Sequence of chain 1.B:
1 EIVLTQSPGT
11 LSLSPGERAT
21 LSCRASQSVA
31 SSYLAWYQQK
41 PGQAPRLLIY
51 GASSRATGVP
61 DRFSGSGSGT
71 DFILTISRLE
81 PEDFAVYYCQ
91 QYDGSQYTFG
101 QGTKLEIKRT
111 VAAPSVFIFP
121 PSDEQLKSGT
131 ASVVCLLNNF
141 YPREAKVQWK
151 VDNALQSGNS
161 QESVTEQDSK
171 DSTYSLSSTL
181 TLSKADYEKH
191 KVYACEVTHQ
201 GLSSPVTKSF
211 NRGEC

Sequence of chain 1.C:
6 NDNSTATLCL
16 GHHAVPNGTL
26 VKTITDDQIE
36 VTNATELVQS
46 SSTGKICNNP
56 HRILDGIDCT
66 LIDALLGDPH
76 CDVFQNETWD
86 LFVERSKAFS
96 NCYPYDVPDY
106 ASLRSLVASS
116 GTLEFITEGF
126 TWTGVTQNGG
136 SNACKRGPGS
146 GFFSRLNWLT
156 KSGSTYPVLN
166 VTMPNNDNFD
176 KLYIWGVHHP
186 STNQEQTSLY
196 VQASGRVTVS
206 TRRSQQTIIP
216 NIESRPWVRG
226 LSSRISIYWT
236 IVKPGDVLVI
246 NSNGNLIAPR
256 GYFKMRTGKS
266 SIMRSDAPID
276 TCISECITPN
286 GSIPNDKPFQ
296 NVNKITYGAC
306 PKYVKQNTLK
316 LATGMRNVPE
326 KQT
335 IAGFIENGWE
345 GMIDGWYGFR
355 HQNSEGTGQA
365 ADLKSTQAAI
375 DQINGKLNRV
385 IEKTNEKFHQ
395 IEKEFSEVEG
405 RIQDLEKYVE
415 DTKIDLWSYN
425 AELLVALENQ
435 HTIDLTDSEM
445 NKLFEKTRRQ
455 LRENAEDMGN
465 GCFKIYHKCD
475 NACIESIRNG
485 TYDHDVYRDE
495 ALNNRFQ

Binding-site contacts:
Ligand atom C6 contacts residue GLU479 of chain 1.C at 4.1 Å.
Ligand atom C6 contacts residue SER480 of chain 1.C at 3.9 Å.
Ligand atom C5 contacts residue SER480 of chain 1.C at 4.3 Å.
Ligand atom C5 contacts residue ASN483 of chain 1.C at 3.6 Å.
Ligand atom C8 contacts residue GLN27 of chain 1.B at 2.1 Å.
Ligand atom O7 contacts residue ASN483 of chain 1.C at 2.9 Å (h-bond).
Ligand atom O7 contacts residue GLN27 of chain 1.B at 3.5 Å (h-bond).
Ligand atom C4 contacts residue ASN483 of chain 1.C at 4.2 Å.
Ligand atom C7 contacts residue GLN27 of chain 1.B at 3.2 Å.
Ligand atom C8 contacts residue ASN483 of chain 1.C at 4.4 Å.
Ligand atom O5 contacts residue SER480 of chain 1.C at 4.2 Å.
Ligand atom O6 contacts residue ALA476 of chain 1.C at 3.7 Å.
Ligand atom C1 contacts residue ASN483 of chain 1.C at 1.4 Å.
Ligand atom C5 contacts residue GLU479 of chain 1.C at 4.5 Å.
Ligand atom N2 contacts residue GLN27 of chain 1.B at 4.3 Å.
Ligand atom C6 contacts residue ALA476 of chain 1.C at 3.5 Å (hydrophobic).
Ligand atom O5 contacts residue ASN483 of chain 1.C at 2.3 Å (h-bond).
Ligand atom C3 contacts residue ASN483 of chain 1.C at 3.8 Å.
Ligand atom C1 contacts residue THR485 of chain 1.C at 4.1 Å.
Ligand atom O5 contacts residue GLU479 of chain 1.C at 3.5 Å.
Ligand atom C2 contacts residue ASN483 of chain 1.C at 2.4 Å.
Ligand atom C1 contacts residue GLU479 of chain 1.C at 4.1 Å.
Ligand atom C7 contacts residue ASN483 of chain 1.C at 3.1 Å.
Ligand atom N2 contacts residue ASN483 of chain 1.C at 2.9 Å (h-bond).
Ligand atom O6 contacts residue GLU479 of chain 1.C at 3.6 Å.

The protein below binds the small molecule below.
Small molecule (SMILES): CC(=O)N[C@H]1[C@H](O[C@H]2[C@H](O)[C@@H](NC(C)=O)CO[C@@H]2CO)O[C@H](CO)[C@@H](O[C@@H]2O[C@H](CO[C@H]3O[C@H](CO)[C@@H](O)[C@H](O)[C@@H]3O)[C@@H](O)[C@H](O[C@H]3O[C@H](CO)[C@@H](O)[C@H](O)[C@@H]3O)[C@@H]2O)[C@@H]1O